A small-molecule ligand and the protein it binds are described below.
Small molecule (SMILES): COc1ccc2cc3[n+](cc2c1OC)CCc1cc2c(cc1-3)OCO2

Sequence of chain 1.B:
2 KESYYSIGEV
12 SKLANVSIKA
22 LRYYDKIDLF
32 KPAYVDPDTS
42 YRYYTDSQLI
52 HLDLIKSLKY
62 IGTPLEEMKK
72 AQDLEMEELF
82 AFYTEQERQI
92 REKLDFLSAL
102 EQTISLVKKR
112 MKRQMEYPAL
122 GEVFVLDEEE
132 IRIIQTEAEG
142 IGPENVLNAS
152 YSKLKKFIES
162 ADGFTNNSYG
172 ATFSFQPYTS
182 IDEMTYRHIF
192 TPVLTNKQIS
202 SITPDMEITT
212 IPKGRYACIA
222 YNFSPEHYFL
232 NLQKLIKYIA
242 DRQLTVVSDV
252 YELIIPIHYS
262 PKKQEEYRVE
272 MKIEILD

Sequence of chain 2.B:
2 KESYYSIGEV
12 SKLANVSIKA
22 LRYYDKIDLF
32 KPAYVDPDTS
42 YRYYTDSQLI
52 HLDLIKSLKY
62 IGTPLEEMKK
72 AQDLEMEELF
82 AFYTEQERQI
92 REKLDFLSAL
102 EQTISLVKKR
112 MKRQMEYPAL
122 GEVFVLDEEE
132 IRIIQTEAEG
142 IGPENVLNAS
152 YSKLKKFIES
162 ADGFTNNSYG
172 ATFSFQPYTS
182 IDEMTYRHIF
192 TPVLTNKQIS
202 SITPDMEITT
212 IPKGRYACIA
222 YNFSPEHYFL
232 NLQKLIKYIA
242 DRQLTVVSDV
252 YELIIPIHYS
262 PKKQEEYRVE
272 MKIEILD

Binding-site contacts:
Ligand atom C5 contacts residue PRO144 of chain 1.B at 4.3 Å (hydrophobic).
Ligand atom C10 contacts residue TYR229 of chain 1.B at 3.7 Å (hydrophobic).
Ligand atom C9 contacts residue PRO144 of chain 1.B at 3.9 Å (hydrophobic).
Ligand atom O2 contacts residue PRO226 of chain 1.B at 3.9 Å.
Ligand atom C7 contacts residue TYR187 of chain 1.B at 3.2 Å (hydrophobic).
Ligand atom C4 contacts residue PRO144 of chain 1.B at 3.4 Å (hydrophobic).
Ligand atom C20 contacts residue ASN149 of chain 1.B at 3.2 Å.
Ligand atom C9 contacts residue TYR229 of chain 1.B at 3.7 Å (hydrophobic).
Ligand atom O4 contacts residue TYR268 of chain 1.B at 4.2 Å.
Ligand atom C13 contacts residue TYR268 of chain 1.B at 4.0 Å (hydrophobic).
Ligand atom C4 contacts residue PHE224 of chain 1.B at 4.1 Å (hydrophobic).
Ligand atom C20 contacts residue TYR268 of chain 1.B at 3.4 Å (hydrophobic).
Ligand atom C11 contacts residue PRO226 of chain 1.B at 4.1 Å (hydrophobic).
Ligand atom C15 contacts residue ILE255 of chain 1.B at 4.1 Å (hydrophobic).
Ligand atom N1 contacts residue PRO144 of chain 1.B at 3.7 Å.
Ligand atom C7 contacts residue GLU253 of chain 1.B at 4.1 Å.
Ligand atom O3 contacts residue ILE255 of chain 1.B at 4.2 Å.
Ligand atom C2 contacts residue PRO144 of chain 1.B at 3.6 Å (hydrophobic).
Ligand atom C19 contacts residue TYR152 of chain 1.B at 3.8 Å (hydrophobic).
Ligand atom C19 contacts residue TYR170 of chain 1.B at 3.2 Å (hydrophobic).
Ligand atom O4 contacts residue ASN149 of chain 1.B at 3.2 Å (h-bond).
Ligand atom O2 contacts residue ILE182 of chain 1.B at 3.8 Å.
Ligand atom C3 contacts residue PHE224 of chain 1.B at 3.9 Å (hydrophobic).
Ligand atom C10 contacts residue PRO144 of chain 1.B at 3.5 Å (hydrophobic).
Ligand atom C20 contacts residue ILE51 of chain 2.B at 3.3 Å (hydrophobic).
Ligand atom O1 contacts residue PHE224 of chain 1.B at 4.3 Å.
Ligand atom C17 contacts residue PRO226 of chain 1.B at 3.7 Å (hydrophobic).
Ligand atom C1 contacts residue PHE224 of chain 1.B at 4.0 Å (hydrophobic).
Ligand atom C16 contacts residue TYR268 of chain 1.B at 3.6 Å (hydrophobic).
Ligand atom C7 contacts residue PRO144 of chain 1.B at 3.0 Å (hydrophobic).
Ligand atom C10 contacts residue TYR187 of chain 1.B at 3.8 Å (hydrophobic).
Ligand atom C18 contacts residue ILE255 of chain 1.B at 4.0 Å (hydrophobic).
Ligand atom C19 contacts residue ILE255 of chain 1.B at 4.3 Å (hydrophobic).
Ligand atom C5 contacts residue PHE224 of chain 1.B at 3.3 Å (hydrophobic).
Ligand atom O4 contacts residue ILE255 of chain 1.B at 4.0 Å.
Ligand atom C11 contacts residue PHE224 of chain 1.B at 3.7 Å (hydrophobic).
Ligand atom C18 contacts residue ASN149 of chain 1.B at 3.9 Å.
Ligand atom C1 contacts residue PRO144 of chain 1.B at 4.0 Å (hydrophobic).
Ligand atom C2 contacts residue PHE224 of chain 1.B at 3.6 Å (hydrophobic).
Ligand atom O1 contacts residue PRO226 of chain 1.B at 3.3 Å.